Sequence of chain 1.A:
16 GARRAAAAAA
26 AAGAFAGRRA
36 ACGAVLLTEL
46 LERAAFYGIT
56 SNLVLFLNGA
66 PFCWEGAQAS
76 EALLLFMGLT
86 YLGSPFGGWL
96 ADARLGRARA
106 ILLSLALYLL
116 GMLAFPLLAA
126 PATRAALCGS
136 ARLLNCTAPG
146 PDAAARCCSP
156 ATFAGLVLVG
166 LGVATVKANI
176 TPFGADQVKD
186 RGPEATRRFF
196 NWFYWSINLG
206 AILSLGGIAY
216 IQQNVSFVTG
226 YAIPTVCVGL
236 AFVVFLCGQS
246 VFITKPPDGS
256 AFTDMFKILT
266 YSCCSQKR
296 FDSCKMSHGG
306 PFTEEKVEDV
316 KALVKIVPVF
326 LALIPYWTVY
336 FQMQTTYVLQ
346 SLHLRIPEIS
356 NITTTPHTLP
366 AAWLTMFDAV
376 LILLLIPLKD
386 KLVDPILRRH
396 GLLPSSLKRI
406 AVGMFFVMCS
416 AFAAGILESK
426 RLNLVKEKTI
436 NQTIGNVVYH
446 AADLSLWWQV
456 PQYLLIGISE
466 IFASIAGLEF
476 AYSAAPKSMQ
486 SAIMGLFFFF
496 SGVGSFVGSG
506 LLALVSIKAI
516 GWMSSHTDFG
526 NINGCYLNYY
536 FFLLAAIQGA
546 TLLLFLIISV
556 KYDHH

A protein and the small-molecule ligand that binds it are described below.
Small molecule (SMILES): CC(C)CCC[C@@H](C)[C@H]1CC[C@H]2[C@@H]3CC=C4C[C@@H](OC(=O)CCC(=O)O)CC[C@]4(C)[C@H]3CC[C@]12C

Binding-site contacts:
Ligand atom CBI contacts residue PHE501 of chain 1.A at 4.4 Å (hydrophobic).
Ligand atom CAV contacts residue ALA508 of chain 1.A at 4.1 Å (hydrophobic).
Ligand atom CAS contacts residue PHE501 of chain 1.A at 3.8 Å (hydrophobic).
Ligand atom CAD contacts residue PHE501 of chain 1.A at 3.3 Å (hydrophobic).
Ligand atom CAR contacts residue LEU79 of chain 1.A at 4.2 Å (hydrophobic).
Ligand atom CAD contacts residue GLY505 of chain 1.A at 3.4 Å.
Ligand atom CAE contacts residue VAL502 of chain 1.A at 3.8 Å (hydrophobic).
Ligand atom CBH contacts residue GLY505 of chain 1.A at 4.5 Å.
Ligand atom CAU contacts residue PHE501 of chain 1.A at 3.9 Å (hydrophobic).
Ligand atom CAZ contacts residue GLY505 of chain 1.A at 4.0 Å.
Ligand atom CAD contacts residue SER504 of chain 1.A at 3.2 Å.
Ligand atom CAI contacts residue GLY505 of chain 1.A at 4.1 Å.
Ligand atom CAV contacts residue GLY505 of chain 1.A at 4.2 Å.
Ligand atom CAE contacts residue PHE501 of chain 1.A at 3.7 Å (hydrophobic).